A small-molecule ligand and the protein it binds are described below.
Small molecule (SMILES): CC(=O)N[C@H]1[C@H](O[C@H]2[C@H](O)[C@@H](NC(C)=O)CO[C@@H]2CO)O[C@H](CO)[C@@H](O[C@@H]2O[C@H](CO)[C@@H](O)[C@H](O[C@H]3O[C@H](CO)[C@@H](O)[C@H](O)[C@@H]3O)[C@@H]2O)[C@@H]1O

Sequence of chain 1.A:
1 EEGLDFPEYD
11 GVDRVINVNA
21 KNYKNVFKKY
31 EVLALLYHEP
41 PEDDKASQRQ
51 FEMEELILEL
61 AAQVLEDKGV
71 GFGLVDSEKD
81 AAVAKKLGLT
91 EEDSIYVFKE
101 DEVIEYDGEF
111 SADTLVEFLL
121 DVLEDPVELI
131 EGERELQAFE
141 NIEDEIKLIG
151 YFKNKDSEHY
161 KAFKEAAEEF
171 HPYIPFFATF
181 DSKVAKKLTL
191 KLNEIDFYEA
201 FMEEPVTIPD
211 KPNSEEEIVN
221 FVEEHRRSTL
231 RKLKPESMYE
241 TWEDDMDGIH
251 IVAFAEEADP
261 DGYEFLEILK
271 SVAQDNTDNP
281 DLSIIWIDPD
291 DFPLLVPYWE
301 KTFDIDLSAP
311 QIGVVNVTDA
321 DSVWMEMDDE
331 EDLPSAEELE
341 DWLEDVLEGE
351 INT

Binding-site contacts:
Ligand atom O7 contacts residue THR318 of chain 2.A at 4.2 Å.
Ligand atom C7 contacts residue ASN316 of chain 2.A at 3.3 Å.
Ligand atom O6 contacts residue ASP319 of chain 2.A at 3.4 Å (salt-bridge).
Ligand atom N2 contacts residue NA1 of chain 2.O at 3.8 Å.
Ligand atom C5 contacts residue THR318 of chain 2.A at 4.1 Å.
Ligand atom O5 contacts residue THR318 of chain 2.A at 4.1 Å.
Ligand atom C8 contacts residue MPD1 of chain 2.F at 4.1 Å.
Ligand atom C7 contacts residue MPD1 of chain 2.F at 4.4 Å.
Ligand atom C2 contacts residue NA1 of chain 2.O at 4.5 Å.
Ligand atom O7 contacts residue ASN316 of chain 2.A at 3.3 Å (h-bond).
Ligand atom O6 contacts residue THR318 of chain 2.A at 3.8 Å.
Ligand atom C8 contacts residue ASN316 of chain 2.A at 4.4 Å.
Ligand atom C7 contacts residue GLU2 of chain 1.A at 3.6 Å.
Ligand atom C1 contacts residue ASN316 of chain 2.A at 1.5 Å.
Ligand atom C1 contacts residue THR318 of chain 2.A at 4.2 Å.
Ligand atom C1 contacts residue NA1 of chain 2.O at 4.0 Å.
Ligand atom C6 contacts residue ASP319 of chain 2.A at 3.5 Å.
Ligand atom C2 contacts residue ASN316 of chain 2.A at 2.5 Å.
Ligand atom O5 contacts residue ASP319 of chain 2.A at 3.5 Å (salt-bridge).
Ligand atom C3 contacts residue ASN316 of chain 2.A at 3.8 Å.
Ligand atom O5 contacts residue ASN316 of chain 2.A at 2.4 Å (h-bond).
Ligand atom C5 contacts residue ASP319 of chain 2.A at 4.1 Å.
Ligand atom C1 contacts residue ASP319 of chain 2.A at 4.1 Å.
Ligand atom O7 contacts residue GLU2 of chain 1.A at 2.5 Å (salt-bridge).
Ligand atom C4 contacts residue ASN316 of chain 2.A at 4.3 Å.
Ligand atom O7 contacts residue MPD1 of chain 2.F at 3.8 Å.
Ligand atom N2 contacts residue ASN316 of chain 2.A at 2.9 Å (h-bond).
Ligand atom C8 contacts residue ILE249 of chain 2.A at 4.2 Å (hydrophobic).
Ligand atom C8 contacts residue NA1 of chain 2.O at 4.5 Å.
Ligand atom C8 contacts residue GLU2 of chain 1.A at 4.2 Å.
Ligand atom C5 contacts residue ASN316 of chain 2.A at 3.7 Å.

Sequence of chain 2.A:
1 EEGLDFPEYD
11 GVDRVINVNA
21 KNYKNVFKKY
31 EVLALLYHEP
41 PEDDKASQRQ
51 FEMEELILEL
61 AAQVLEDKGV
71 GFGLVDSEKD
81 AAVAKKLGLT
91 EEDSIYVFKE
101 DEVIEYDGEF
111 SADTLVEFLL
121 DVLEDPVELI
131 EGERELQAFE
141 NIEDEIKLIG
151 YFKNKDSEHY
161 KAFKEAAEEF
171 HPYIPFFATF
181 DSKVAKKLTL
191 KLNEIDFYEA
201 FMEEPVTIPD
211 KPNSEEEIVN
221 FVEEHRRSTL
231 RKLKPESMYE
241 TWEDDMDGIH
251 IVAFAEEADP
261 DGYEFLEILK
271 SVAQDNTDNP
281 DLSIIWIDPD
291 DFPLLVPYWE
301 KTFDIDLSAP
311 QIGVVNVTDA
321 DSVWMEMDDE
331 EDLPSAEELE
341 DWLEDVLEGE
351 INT